A small-molecule ligand and the protein it binds are described below.
Small molecule (SMILES): CCCCCCCO[C@@H]1O[C@H](CO)[C@@H](O)[C@H](O)[C@H]1O

Sequence of chain 1.A:
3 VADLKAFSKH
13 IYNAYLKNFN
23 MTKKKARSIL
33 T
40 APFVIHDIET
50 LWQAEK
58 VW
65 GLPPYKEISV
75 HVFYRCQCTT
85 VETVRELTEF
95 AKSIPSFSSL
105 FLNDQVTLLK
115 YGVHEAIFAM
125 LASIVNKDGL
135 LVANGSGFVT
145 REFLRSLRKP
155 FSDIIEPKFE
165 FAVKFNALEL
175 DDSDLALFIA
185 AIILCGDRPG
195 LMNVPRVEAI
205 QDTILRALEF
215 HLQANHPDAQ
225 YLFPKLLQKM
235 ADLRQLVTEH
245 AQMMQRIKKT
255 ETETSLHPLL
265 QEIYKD

Binding-site contacts:
Ligand atom C7 contacts residue VAL110 of chain 1.A at 3.7 Å (hydrophobic).
Ligand atom C1 contacts residue LYS114 of chain 1.A at 4.3 Å.
Ligand atom O2 contacts residue GLU266 of chain 1.A at 2.8 Å (salt-bridge).
Ligand atom O2 contacts residue LYS269 of chain 1.A at 3.4 Å.
Ligand atom O1 contacts residue LYS114 of chain 1.A at 4.3 Å.
Ligand atom C2 contacts residue GLU266 of chain 1.A at 3.7 Å.
Ligand atom C1 contacts residue GLU266 of chain 1.A at 4.2 Å.
Ligand atom O6 contacts residue VAL110 of chain 1.A at 3.9 Å.
Ligand atom C13 contacts residue VAL88 of chain 1.A at 4.3 Å (hydrophobic).
Ligand atom C3 contacts residue LYS114 of chain 1.A at 4.4 Å.
Ligand atom O5 contacts residue VAL110 of chain 1.A at 4.0 Å.
Ligand atom C9 contacts residue LYS114 of chain 1.A at 4.0 Å.
Ligand atom C5 contacts residue VAL110 of chain 1.A at 4.5 Å (hydrophobic).
Ligand atom O3 contacts residue LYS269 of chain 1.A at 3.7 Å.
Ligand atom C1 contacts residue VAL110 of chain 1.A at 4.3 Å (hydrophobic).
Ligand atom C11 contacts residue LEU113 of chain 1.A at 3.9 Å (hydrophobic).
Ligand atom C9 contacts residue ILE267 of chain 1.A at 3.6 Å (hydrophobic).
Ligand atom C7 contacts residue GLU266 of chain 1.A at 4.2 Å.
Ligand atom C8 contacts residue GLU266 of chain 1.A at 4.0 Å.
Ligand atom C12 contacts residue THR92 of chain 1.A at 3.6 Å.
Ligand atom C7 contacts residue LYS114 of chain 1.A at 4.0 Å.
Ligand atom O1 contacts residue GLU266 of chain 1.A at 3.5 Å (salt-bridge).
Ligand atom C10 contacts residue LEU263 of chain 1.A at 4.4 Å (hydrophobic).
Ligand atom C8 contacts residue ILE267 of chain 1.A at 3.9 Å (hydrophobic).
Ligand atom C11 contacts residue VAL88 of chain 1.A at 4.0 Å (hydrophobic).
Ligand atom C13 contacts residue THR92 of chain 1.A at 3.8 Å.
Ligand atom C2 contacts residue LYS269 of chain 1.A at 3.9 Å.
Ligand atom C12 contacts residue VAL88 of chain 1.A at 4.2 Å (hydrophobic).
Ligand atom C2 contacts residue LYS114 of chain 1.A at 4.2 Å.
Ligand atom C12 contacts residue LEU113 of chain 1.A at 3.9 Å (hydrophobic).
Ligand atom O2 contacts residue LYS114 of chain 1.A at 3.0 Å (salt-bridge).
Ligand atom C13 contacts residue LEU263 of chain 1.A at 4.4 Å (hydrophobic).